Binding-site contacts:
Ligand atom B1 contacts residue PHE559 of chain 1.A at 3.8 Å.
Ligand atom C2 contacts residue ILE156 of chain 1.A at 4.0 Å (hydrophobic).
Ligand atom C5 contacts residue PHE559 of chain 1.A at 3.7 Å (hydrophobic).
Ligand atom C1 contacts residue ILE126 of chain 1.A at 3.4 Å (hydrophobic).
Ligand atom C6 contacts residue PRO560 of chain 1.A at 4.0 Å (hydrophobic).
Ligand atom C13 contacts residue VAL586 of chain 1.A at 4.0 Å (hydrophobic).
Ligand atom C2 contacts residue PRO560 of chain 1.A at 4.2 Å (hydrophobic).
Ligand atom C3 contacts residue NJ51 of chain 1.C at 4.3 Å.
Ligand atom C4 contacts residue PRO560 of chain 1.A at 4.0 Å (hydrophobic).
Ligand atom F1 contacts residue ARG558 of chain 1.A at 4.2 Å.
Ligand atom C5 contacts residue PRO560 of chain 1.A at 4.2 Å (hydrophobic).
Ligand atom N1 contacts residue PRO560 of chain 1.A at 4.0 Å.
Ligand atom C5 contacts residue TYR532 of chain 1.A at 4.1 Å (hydrophobic).
Ligand atom C1 contacts residue GLY124 of chain 1.A at 4.2 Å.
Ligand atom C1 contacts residue ILE156 of chain 1.A at 3.8 Å (hydrophobic).
Ligand atom C3 contacts residue ILE156 of chain 1.A at 3.6 Å (hydrophobic).
Ligand atom C4 contacts residue PHE559 of chain 1.A at 4.5 Å (hydrophobic).
Ligand atom F1 contacts residue PRO560 of chain 1.A at 3.2 Å.
Ligand atom C7 contacts residue PRO560 of chain 1.A at 4.2 Å (hydrophobic).
Ligand atom F2 contacts residue PHE559 of chain 1.A at 3.1 Å.
Ligand atom B1 contacts residue PRO560 of chain 1.A at 4.2 Å.
Ligand atom C3 contacts residue PRO560 of chain 1.A at 4.2 Å (hydrophobic).
Ligand atom C12 contacts residue VAL586 of chain 1.A at 4.2 Å (hydrophobic).
Ligand atom C5 contacts residue GLN530 of chain 1.A at 3.9 Å.
Ligand atom O1 contacts residue VAL586 of chain 1.A at 4.2 Å.
Ligand atom O1 contacts residue ARG558 of chain 1.A at 3.6 Å.
Ligand atom C14 contacts residue VAL586 of chain 1.A at 4.3 Å (hydrophobic).
Ligand atom F1 contacts residue PHE559 of chain 1.A at 3.2 Å.

A protein and the small-molecule ligand that binds it are described below.
Small molecule (SMILES): CCNC(=O)CCc1ccc2n1[B-](F)(F)n1c(C)cc(C)c1C2

Sequence of chain 1.A:
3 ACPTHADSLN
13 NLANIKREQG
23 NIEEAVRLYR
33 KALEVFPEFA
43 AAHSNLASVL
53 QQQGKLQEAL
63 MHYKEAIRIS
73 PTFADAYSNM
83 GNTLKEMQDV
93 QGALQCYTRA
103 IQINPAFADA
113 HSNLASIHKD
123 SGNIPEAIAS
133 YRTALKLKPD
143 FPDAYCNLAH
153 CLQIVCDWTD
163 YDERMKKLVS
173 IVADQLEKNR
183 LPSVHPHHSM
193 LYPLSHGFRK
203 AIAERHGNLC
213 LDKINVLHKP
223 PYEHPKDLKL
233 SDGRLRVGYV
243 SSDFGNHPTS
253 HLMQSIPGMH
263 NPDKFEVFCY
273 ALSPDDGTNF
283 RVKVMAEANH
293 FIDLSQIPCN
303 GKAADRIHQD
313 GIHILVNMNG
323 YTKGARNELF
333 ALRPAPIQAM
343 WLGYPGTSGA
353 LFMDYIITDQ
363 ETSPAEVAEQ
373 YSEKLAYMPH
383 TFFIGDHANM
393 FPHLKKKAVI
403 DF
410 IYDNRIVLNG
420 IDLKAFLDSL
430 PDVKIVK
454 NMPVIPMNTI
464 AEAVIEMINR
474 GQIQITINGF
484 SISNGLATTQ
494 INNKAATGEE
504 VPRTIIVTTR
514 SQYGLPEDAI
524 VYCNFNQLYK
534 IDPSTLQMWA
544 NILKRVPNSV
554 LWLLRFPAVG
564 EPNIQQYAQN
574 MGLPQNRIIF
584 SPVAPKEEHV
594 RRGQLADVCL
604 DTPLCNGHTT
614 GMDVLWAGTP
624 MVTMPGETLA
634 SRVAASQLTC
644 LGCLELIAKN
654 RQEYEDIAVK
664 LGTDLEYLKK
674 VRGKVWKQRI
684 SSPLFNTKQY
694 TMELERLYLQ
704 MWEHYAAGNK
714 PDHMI